Sequence of chain 1.A:
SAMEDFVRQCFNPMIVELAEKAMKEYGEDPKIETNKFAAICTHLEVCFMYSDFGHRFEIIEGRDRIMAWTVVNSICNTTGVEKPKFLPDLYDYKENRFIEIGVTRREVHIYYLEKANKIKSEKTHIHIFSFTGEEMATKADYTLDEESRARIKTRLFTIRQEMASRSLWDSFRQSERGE

A protein and the small-molecule ligand that binds it are described below.
Small molecule (SMILES): Cc1nc(-c2[nH]c(Br)cc(=O)c2O)no1

Binding-site contacts:
Ligand atom C03 contacts residue MN1 of chain 1.D at 3.5 Å.
Ligand atom O01 contacts residue GLU74 of chain 1.A at 3.5 Å (salt-bridge).
Ligand atom C02 contacts residue MN1 of chain 1.C at 2.9 Å.
Ligand atom C02 contacts residue HIS47 of chain 1.A at 3.6 Å.
Ligand atom O06 contacts residue LEU100 of chain 1.A at 4.1 Å.
Ligand atom O01 contacts residue GLU113 of chain 1.A at 3.1 Å (salt-bridge).
Ligand atom O01 contacts residue MN1 of chain 1.C at 2.2 Å.
Ligand atom C08 contacts residue LEU100 of chain 1.A at 3.7 Å (hydrophobic).
Ligand atom O01 contacts residue ASP102 of chain 1.A at 2.9 Å (salt-bridge).
Ligand atom O15 contacts residue MN1 of chain 1.C at 2.1 Å.
Ligand atom C04 contacts residue GLU74 of chain 1.A at 4.1 Å.
Ligand atom C14 contacts residue LYS128 of chain 1.A at 3.4 Å.
Ligand atom C13 contacts residue LYS128 of chain 1.A at 3.4 Å.
Ligand atom C13 contacts residue TYR124 of chain 1.A at 3.9 Å (hydrophobic).
Ligand atom O01 contacts residue MN1 of chain 1.D at 2.2 Å.
Ligand atom C02 contacts residue MN1 of chain 1.D at 3.2 Å.
Ligand atom C02 contacts residue LYS128 of chain 1.A at 4.1 Å.
Ligand atom O15 contacts residue LYS128 of chain 1.A at 3.4 Å (salt-bridge).
Ligand atom BR12 contacts residue GLY191 of chain 1.A at 3.7 Å.
Ligand atom O15 contacts residue GLU113 of chain 1.A at 3.2 Å (salt-bridge).
Ligand atom O15 contacts residue TYR124 of chain 1.A at 4.0 Å.
Ligand atom O06 contacts residue MN1 of chain 1.D at 3.0 Å.
Ligand atom N05 contacts residue MN1 of chain 1.D at 2.2 Å.
Ligand atom C08 contacts residue ARG78 of chain 1.A at 4.1 Å.
Ligand atom C11 contacts residue GLU192 of chain 1.A at 3.9 Å.
Ligand atom N05 contacts residue GLU74 of chain 1.A at 3.0 Å (salt-bridge).
Ligand atom C14 contacts residue HIS47 of chain 1.A at 3.7 Å.
Ligand atom O01 contacts residue HIS47 of chain 1.A at 3.2 Å.
Ligand atom O15 contacts residue ILE114 of chain 1.A at 3.2 Å (h-bond).
Ligand atom C02 contacts residue ASP102 of chain 1.A at 4.2 Å.
Ligand atom C13 contacts residue GLU192 of chain 1.A at 3.7 Å.
Ligand atom C07 contacts residue MN1 of chain 1.D at 4.0 Å.
Ligand atom O15 contacts residue HIS47 of chain 1.A at 3.0 Å (h-bond).
Ligand atom C14 contacts residue GLU113 of chain 1.A at 3.7 Å.
Ligand atom C02 contacts residue GLU113 of chain 1.A at 3.6 Å.
Ligand atom O06 contacts residue GLU74 of chain 1.A at 3.8 Å.
Ligand atom N09 contacts residue MN1 of chain 1.D at 4.0 Å.
Ligand atom C14 contacts residue MN1 of chain 1.C at 2.8 Å.
Ligand atom BR12 contacts residue GLU192 of chain 1.A at 3.2 Å.
Ligand atom C04 contacts residue MN1 of chain 1.D at 3.0 Å.